Sequence of chain 1.F:
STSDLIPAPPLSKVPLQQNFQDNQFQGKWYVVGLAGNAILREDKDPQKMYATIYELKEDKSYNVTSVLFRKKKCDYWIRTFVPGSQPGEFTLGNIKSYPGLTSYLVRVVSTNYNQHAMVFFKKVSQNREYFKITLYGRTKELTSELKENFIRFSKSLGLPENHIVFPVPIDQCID

Binding-site contacts:
Ligand atom O51 contacts residue ZCM1 of chain 1.DA at 2.7 Å.
Ligand atom O48 contacts residue ZCM1 of chain 1.DA at 2.2 Å.
Ligand atom O50 contacts residue TRP81 of chain 1.F at 3.5 Å.
Ligand atom C37 contacts residue SO41 of chain 1.FA at 3.0 Å.
Ligand atom C36 contacts residue LYS136 of chain 1.F at 3.3 Å.
Ligand atom O46 contacts residue ZCM1 of chain 1.DA at 2.7 Å.
Ligand atom N3 contacts residue ZCM1 of chain 1.DA at 3.0 Å.
Ligand atom O9 contacts residue ZCM1 of chain 1.DA at 2.4 Å.
Ligand atom C44 contacts residue LYS127 of chain 1.F at 3.5 Å.
Ligand atom O49 contacts residue LYS127 of chain 1.F at 3.1 Å.
Ligand atom C37 contacts residue LYS136 of chain 1.F at 3.7 Å.
Ligand atom C38 contacts residue SER70 of chain 1.F at 3.5 Å.
Ligand atom C44 contacts residue ZCM1 of chain 1.DA at 3.5 Å.
Ligand atom N45 contacts residue TRP81 of chain 1.F at 3.4 Å.
Ligand atom O55 contacts residue LEU72 of chain 1.F at 3.6 Å.
Ligand atom O47 contacts residue LYS136 of chain 1.F at 2.9 Å (salt-bridge).
Ligand atom O51 contacts residue LYS127 of chain 1.F at 3.1 Å (salt-bridge).
Ligand atom C43 contacts residue LYS127 of chain 1.F at 3.5 Å.
Ligand atom O49 contacts residue ZCM1 of chain 1.DA at 2.8 Å.
Ligand atom N35 contacts residue ZCM1 of chain 1.DA at 3.4 Å.
Ligand atom C40 contacts residue TRP81 of chain 1.F at 3.3 Å (hydrophobic).
Ligand atom C41 contacts residue TRP81 of chain 1.F at 3.5 Å (hydrophobic).
Ligand atom C26 contacts residue ZCM1 of chain 1.DA at 3.5 Å.
Ligand atom C42 contacts residue TYR102 of chain 1.F at 3.5 Å (hydrophobic).
Ligand atom C4 contacts residue ZCM1 of chain 1.DA at 3.0 Å.
Ligand atom C37 contacts residue TRP81 of chain 1.F at 3.5 Å (hydrophobic).
Ligand atom C44 contacts residue TRP81 of chain 1.F at 3.6 Å (hydrophobic).
Ligand atom C36 contacts residue TRP81 of chain 1.F at 3.7 Å (hydrophobic).
Ligand atom N27 contacts residue ZCM1 of chain 1.DA at 3.3 Å.
Ligand atom O10 contacts residue ZCM1 of chain 1.DA at 2.3 Å.
Ligand atom O9 contacts residue TYR108 of chain 1.F at 3.0 Å (h-bond).
Ligand atom C33 contacts residue TRP81 of chain 1.F at 3.4 Å (hydrophobic).
Ligand atom C12 contacts residue ILE43 of chain 1.F at 3.4 Å (hydrophobic).
Ligand atom O47 contacts residue TRP81 of chain 1.F at 3.7 Å.
Ligand atom C7 contacts residue LYS136 of chain 1.F at 3.7 Å.
Ligand atom C36 contacts residue ZCM1 of chain 1.DA at 3.4 Å.
Ligand atom O47 contacts residue ZCM1 of chain 1.DA at 2.6 Å.
Ligand atom O53 contacts residue TRP81 of chain 1.F at 3.1 Å (h-bond).
Ligand atom O50 contacts residue ZCM1 of chain 1.DA at 2.5 Å.
Ligand atom N45 contacts residue ZCM1 of chain 1.DA at 3.4 Å.

The small molecule below binds the protein below.
Small molecule (SMILES): O=C(NCCCN(CCCCN(CCCNC(=O)c1cccc(=O)n1O)C(=O)c1cccc(=O)n1O)C(=O)c1cccc(=O)n1O)c1cccc(=O)n1O